Sequence of chain 1.A:
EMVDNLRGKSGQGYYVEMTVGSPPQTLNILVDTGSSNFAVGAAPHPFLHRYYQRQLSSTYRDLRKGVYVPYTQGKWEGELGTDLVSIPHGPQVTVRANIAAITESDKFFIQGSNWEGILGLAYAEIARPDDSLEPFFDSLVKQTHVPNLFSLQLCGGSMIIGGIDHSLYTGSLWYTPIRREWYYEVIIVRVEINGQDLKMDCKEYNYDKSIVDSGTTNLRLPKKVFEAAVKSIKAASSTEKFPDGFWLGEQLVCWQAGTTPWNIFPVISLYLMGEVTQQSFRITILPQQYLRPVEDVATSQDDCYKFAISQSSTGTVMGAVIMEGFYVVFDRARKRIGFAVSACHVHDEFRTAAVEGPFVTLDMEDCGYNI

Binding-site contacts:
Ligand atom N16 contacts residue GLY35 of chain 1.A at 3.1 Å (h-bond).
Ligand atom C22 contacts residue ASP229 of chain 1.A at 3.5 Å.
Ligand atom C80 contacts residue SER326 of chain 1.A at 3.6 Å.
Ligand atom O88 contacts residue THR232 of chain 1.A at 3.5 Å.
Ligand atom O13 contacts residue GLY35 of chain 1.A at 3.5 Å (h-bond).
Ligand atom N19 contacts residue GLY35 of chain 1.A at 3.0 Å (h-bond).
Ligand atom C23 contacts residue TYR199 of chain 1.A at 3.4 Å (hydrophobic).
Ligand atom C80 contacts residue ASN234 of chain 1.A at 3.5 Å.
Ligand atom O9 contacts residue TYR72 of chain 1.A at 3.4 Å.
Ligand atom O88 contacts residue ASN234 of chain 1.A at 2.9 Å (h-bond).
Ligand atom C17 contacts residue GLY35 of chain 1.A at 3.3 Å.
Ligand atom O9 contacts residue THR73 of chain 1.A at 3.2 Å (h-bond).
Ligand atom N8 contacts residue GLY231 of chain 1.A at 2.9 Å (h-bond).
Ligand atom C57 contacts residue LEU31 of chain 1.A at 3.6 Å (hydrophobic).
Ligand atom O88 contacts residue THR233 of chain 1.A at 3.3 Å (h-bond).
Ligand atom C59 contacts residue PHE109 of chain 1.A at 3.5 Å (hydrophobic).
Ligand atom C26 contacts residue VAL70 of chain 1.A at 3.6 Å (hydrophobic).
Ligand atom C68 contacts residue GLY231 of chain 1.A at 3.3 Å.
Ligand atom C59 contacts residue GLN74 of chain 1.A at 3.2 Å.
Ligand atom C60 contacts residue GLN74 of chain 1.A at 3.2 Å.
Ligand atom C12 contacts residue ASP33 of chain 1.A at 3.5 Å.
Ligand atom O13 contacts residue ASP33 of chain 1.A at 2.7 Å (salt-bridge).
Ligand atom C15 contacts residue ASP229 of chain 1.A at 3.1 Å.
Ligand atom N16 contacts residue ASP229 of chain 1.A at 2.7 Å (salt-bridge).
Ligand atom C68 contacts residue THR233 of chain 1.A at 3.5 Å.
Ligand atom C71 contacts residue GLY231 of chain 1.A at 3.5 Å.
Ligand atom O9 contacts residue GLN74 of chain 1.A at 3.0 Å (h-bond).
Ligand atom C22 contacts residue THR73 of chain 1.A at 3.6 Å.
Ligand atom C11 contacts residue ASP33 of chain 1.A at 3.5 Å.
Ligand atom O66 contacts residue THR233 of chain 1.A at 3.3 Å (h-bond).
Ligand atom C71 contacts residue GLY14 of chain 1.A at 3.2 Å.
Ligand atom C27 contacts residue SER36 of chain 1.A at 3.5 Å.
Ligand atom C17 contacts residue ASP229 of chain 1.A at 3.5 Å.
Ligand atom O13 contacts residue TYR72 of chain 1.A at 3.4 Å.
Ligand atom C4 contacts residue GLY231 of chain 1.A at 3.2 Å.
Ligand atom O20 contacts residue THR73 of chain 1.A at 3.4 Å (h-bond).
Ligand atom C71 contacts residue LEU31 of chain 1.A at 3.5 Å (hydrophobic).
Ligand atom C15 contacts residue THR232 of chain 1.A at 3.4 Å.
Ligand atom C6 contacts residue GLN74 of chain 1.A at 3.4 Å.
Ligand atom O66 contacts residue GLN74 of chain 1.A at 3.5 Å (h-bond).

The protein below binds the small molecule below.
Small molecule (SMILES): CCCOc1cc(C(=O)N[C@@H](Cc2ccccc2)[C@H](O)CN[C@@H](C)C(=O)NC2CCCCC2)cc(N2C=CCC2=O)c1